Binding-site contacts:
Ligand atom C12 contacts residue LEU83 of chain 1.A at 3.9 Å (hydrophobic).
Ligand atom O25 contacts residue GLY13 of chain 1.A at 3.5 Å.
Ligand atom C17 contacts residue ILE10 of chain 1.A at 3.7 Å (hydrophobic).
Ligand atom C9 contacts residue LEU134 of chain 1.A at 3.7 Å (hydrophobic).
Ligand atom C14 contacts residue PHE82 of chain 1.A at 3.9 Å (hydrophobic).
Ligand atom C23 contacts residue VAL18 of chain 1.A at 3.9 Å (hydrophobic).
Ligand atom C13 contacts residue LEU83 of chain 1.A at 3.5 Å (hydrophobic).
Ligand atom C21 contacts residue GLN131 of chain 1.A at 3.7 Å.
Ligand atom C16 contacts residue ILE10 of chain 1.A at 3.7 Å (hydrophobic).
Ligand atom C26 contacts residue PHE80 of chain 1.A at 3.7 Å (hydrophobic).
Ligand atom C27 contacts residue ALA144 of chain 1.A at 3.7 Å (hydrophobic).
Ligand atom C4 contacts residue ILE10 of chain 1.A at 3.2 Å (hydrophobic).
Ligand atom C4 contacts residue LEU134 of chain 1.A at 3.8 Å (hydrophobic).
Ligand atom C26 contacts residue ALA31 of chain 1.A at 3.8 Å (hydrophobic).
Ligand atom C11 contacts residue GLN85 of chain 1.A at 3.7 Å.
Ligand atom N2 contacts residue LEU134 of chain 1.A at 3.4 Å.
Ligand atom N1 contacts residue LEU134 of chain 1.A at 3.5 Å.
Ligand atom O22 contacts residue ALA144 of chain 1.A at 3.9 Å.
Ligand atom C8 contacts residue LEU134 of chain 1.A at 3.7 Å (hydrophobic).
Ligand atom N10 contacts residue LEU83 of chain 1.A at 2.7 Å (h-bond).
Ligand atom C7 contacts residue LEU134 of chain 1.A at 3.5 Å (hydrophobic).
Ligand atom C3 contacts residue LEU83 of chain 1.A at 3.8 Å (hydrophobic).
Ligand atom C13 contacts residue HIS84 of chain 1.A at 3.8 Å.
Ligand atom N1 contacts residue LEU83 of chain 1.A at 3.3 Å (h-bond).
Ligand atom O22 contacts residue ASP145 of chain 1.A at 3.8 Å.
Ligand atom C9 contacts residue GLU81 of chain 1.A at 3.3 Å.
Ligand atom C28 contacts residue VAL18 of chain 1.A at 3.5 Å (hydrophobic).
Ligand atom C3 contacts residue ILE10 of chain 1.A at 3.8 Å (hydrophobic).
Ligand atom C5 contacts residue ILE10 of chain 1.A at 3.5 Å (hydrophobic).
Ligand atom C9 contacts residue ALA31 of chain 1.A at 3.4 Å (hydrophobic).
Ligand atom C3 contacts residue LEU134 of chain 1.A at 3.9 Å (hydrophobic).
Ligand atom C8 contacts residue ALA31 of chain 1.A at 3.5 Å (hydrophobic).
Ligand atom C9 contacts residue LEU83 of chain 1.A at 3.9 Å (hydrophobic).
Ligand atom N18 contacts residue ILE10 of chain 1.A at 3.7 Å.
Ligand atom C28 contacts residue PHE80 of chain 1.A at 3.7 Å (hydrophobic).
Ligand atom O24 contacts residue GLY11 of chain 1.A at 3.9 Å.
Ligand atom C28 contacts residue ALA31 of chain 1.A at 3.8 Å (hydrophobic).
Ligand atom C11 contacts residue LEU83 of chain 1.A at 3.2 Å (hydrophobic).
Ligand atom C13 contacts residue PHE82 of chain 1.A at 3.6 Å (hydrophobic).
Ligand atom O25 contacts residue LYS33 of chain 1.A at 3.6 Å (salt-bridge).

Sequence of chain 1.A:
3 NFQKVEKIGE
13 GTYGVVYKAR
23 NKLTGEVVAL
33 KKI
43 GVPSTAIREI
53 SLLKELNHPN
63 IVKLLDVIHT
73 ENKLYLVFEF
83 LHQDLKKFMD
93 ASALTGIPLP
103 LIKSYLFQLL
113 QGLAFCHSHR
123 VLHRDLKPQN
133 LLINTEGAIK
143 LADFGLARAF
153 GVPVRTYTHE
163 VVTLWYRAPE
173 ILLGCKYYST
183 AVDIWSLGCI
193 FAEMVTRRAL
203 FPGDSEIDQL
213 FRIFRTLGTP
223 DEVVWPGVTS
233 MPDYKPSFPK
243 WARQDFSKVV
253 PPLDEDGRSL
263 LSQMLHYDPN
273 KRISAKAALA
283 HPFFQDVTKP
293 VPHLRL

A small-molecule ligand and the protein it binds are described below.
Small molecule (SMILES): CC(C)c1cnn2c(NCc3ccccc3)cc(N[C@@H](CO)[C@H](O)CO)nc12